Sequence of chain 1.C:
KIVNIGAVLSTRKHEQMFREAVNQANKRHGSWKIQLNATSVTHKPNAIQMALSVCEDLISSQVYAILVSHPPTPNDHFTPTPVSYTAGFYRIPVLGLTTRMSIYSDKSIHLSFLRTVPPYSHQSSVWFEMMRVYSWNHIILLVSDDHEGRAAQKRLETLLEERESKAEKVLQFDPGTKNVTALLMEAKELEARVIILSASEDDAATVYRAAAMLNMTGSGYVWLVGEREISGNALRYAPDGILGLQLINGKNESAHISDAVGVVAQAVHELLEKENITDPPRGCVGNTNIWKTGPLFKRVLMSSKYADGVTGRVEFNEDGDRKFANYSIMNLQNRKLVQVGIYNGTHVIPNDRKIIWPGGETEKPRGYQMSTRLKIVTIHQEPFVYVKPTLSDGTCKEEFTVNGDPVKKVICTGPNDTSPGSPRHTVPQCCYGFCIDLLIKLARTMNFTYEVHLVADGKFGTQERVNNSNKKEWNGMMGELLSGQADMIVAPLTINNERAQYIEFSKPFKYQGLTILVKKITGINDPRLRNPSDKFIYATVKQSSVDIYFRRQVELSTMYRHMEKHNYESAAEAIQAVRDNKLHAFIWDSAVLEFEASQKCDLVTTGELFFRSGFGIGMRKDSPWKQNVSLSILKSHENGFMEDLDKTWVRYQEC

This protein binds this small molecule.
Small molecule (SMILES): CC(=O)N[C@H]1[C@H](O[C@H]2[C@H](O)[C@@H](NC(C)=O)CO[C@@H]2CO)O[C@H](CO)[C@@H](O)[C@@H]1O

Binding-site contacts:
Ligand atom C5 contacts residue ASN771 of chain 1.C at 3.6 Å.
Ligand atom O3 contacts residue ASN771 of chain 1.C at 4.4 Å.
Ligand atom C1 contacts residue ASN771 of chain 1.C at 1.4 Å.
Ligand atom C3 contacts residue ASN771 of chain 1.C at 3.8 Å.
Ligand atom O7 contacts residue ASN771 of chain 1.C at 3.9 Å.
Ligand atom N2 contacts residue ASN771 of chain 1.C at 3.0 Å (h-bond).
Ligand atom C6 contacts residue ASN771 of chain 1.C at 4.4 Å.
Ligand atom C4 contacts residue ASN771 of chain 1.C at 4.2 Å.
Ligand atom O5 contacts residue ASN771 of chain 1.C at 2.4 Å (h-bond).
Ligand atom C8 contacts residue PRO767 of chain 1.C at 4.0 Å (hydrophobic).
Ligand atom C2 contacts residue ASN771 of chain 1.C at 2.4 Å.
Ligand atom C7 contacts residue ASN771 of chain 1.C at 3.7 Å.